Sequence of chain 2.A:
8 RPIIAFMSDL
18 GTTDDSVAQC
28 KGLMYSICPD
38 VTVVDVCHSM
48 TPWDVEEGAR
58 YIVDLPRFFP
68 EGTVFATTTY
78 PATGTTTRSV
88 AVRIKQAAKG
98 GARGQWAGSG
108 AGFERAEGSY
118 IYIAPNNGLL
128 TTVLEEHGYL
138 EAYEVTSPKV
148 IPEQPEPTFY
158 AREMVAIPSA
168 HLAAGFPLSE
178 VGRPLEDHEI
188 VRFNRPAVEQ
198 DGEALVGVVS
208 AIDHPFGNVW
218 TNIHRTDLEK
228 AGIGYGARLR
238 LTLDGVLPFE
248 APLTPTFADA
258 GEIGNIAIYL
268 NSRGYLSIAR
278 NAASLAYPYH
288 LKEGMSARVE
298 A

Binding-site contacts:
Ligand atom O3' contacts residue LEU17 of chain 2.C at 3.3 Å.
Ligand atom N3 contacts residue PRO78 of chain 2.C at 3.3 Å.
Ligand atom F19 contacts residue ALA158 of chain 2.C at 2.7 Å.
Ligand atom C2 contacts residue PHE254 of chain 2.A at 3.6 Å (hydrophobic).
Ligand atom N7 contacts residue ASN215 of chain 2.A at 3.0 Å (h-bond).
Ligand atom C5 contacts residue TRP50 of chain 2.C at 3.6 Å (hydrophobic).
Ligand atom O4' contacts residue MET1 of chain 2.H at 3.3 Å (h-bond).
Ligand atom N1 contacts residue PHE254 of chain 2.A at 3.3 Å.
Ligand atom C5' contacts residue THR155 of chain 2.C at 3.3 Å.
Ligand atom O3' contacts residue ASP16 of chain 2.C at 2.4 Å (salt-bridge).
Ligand atom C5 contacts residue PHE254 of chain 2.A at 3.5 Å (hydrophobic).
Ligand atom F19 contacts residue PHE156 of chain 2.C at 3.2 Å.
Ligand atom C8 contacts residue PHE213 of chain 2.A at 3.5 Å (hydrophobic).
Ligand atom C6 contacts residue PHE254 of chain 2.A at 3.4 Å (hydrophobic).
Ligand atom O2' contacts residue TRP50 of chain 2.C at 3.4 Å (h-bond).
Ligand atom N3 contacts residue PHE254 of chain 2.A at 3.5 Å.
Ligand atom N6 contacts residue PHE254 of chain 2.A at 3.4 Å.
Ligand atom N7 contacts residue PHE213 of chain 2.A at 3.5 Å.
Ligand atom C1' contacts residue TYR77 of chain 2.C at 3.5 Å (hydrophobic).
Ligand atom C8 contacts residue MET1 of chain 2.H at 3.4 Å (hydrophobic).
Ligand atom O2' contacts residue TYR77 of chain 2.C at 3.0 Å (h-bond).
Ligand atom O2' contacts residue ASP16 of chain 2.C at 2.4 Å (salt-bridge).
Ligand atom O2' contacts residue THR76 of chain 2.C at 3.5 Å (h-bond).
Ligand atom C2 contacts residue PRO78 of chain 2.C at 3.4 Å (hydrophobic).
Ligand atom N7 contacts residue PHE254 of chain 2.A at 3.4 Å.
Ligand atom N3 contacts residue TRP50 of chain 2.C at 3.3 Å (h-bond).
Ligand atom C4 contacts residue PHE254 of chain 2.A at 3.5 Å (hydrophobic).
Ligand atom C2' contacts residue PHE213 of chain 2.A at 3.5 Å (hydrophobic).
Ligand atom C4 contacts residue TRP50 of chain 2.C at 3.1 Å (hydrophobic).
Ligand atom N6 contacts residue ASN215 of chain 2.A at 3.0 Å (h-bond).
Ligand atom C2 contacts residue ALA279 of chain 2.A at 3.4 Å (hydrophobic).
Ligand atom N6 contacts residue ARG277 of chain 2.A at 2.7 Å (salt-bridge).
Ligand atom N9 contacts residue TRP50 of chain 2.C at 3.4 Å (h-bond).
Ligand atom F19 contacts residue THR155 of chain 2.C at 3.5 Å.
Ligand atom N1 contacts residue ALA279 of chain 2.A at 2.8 Å (h-bond).
Ligand atom F19 contacts residue TYR157 of chain 2.C at 2.8 Å.
Ligand atom C2' contacts residue ASP16 of chain 2.C at 3.3 Å.
Ligand atom O4' contacts residue THR80 of chain 2.C at 3.4 Å.
Ligand atom C5' contacts residue MET1 of chain 2.H at 3.4 Å (hydrophobic).
Ligand atom C3' contacts residue ASP16 of chain 2.C at 3.4 Å.

Sequence of chain 2.C:
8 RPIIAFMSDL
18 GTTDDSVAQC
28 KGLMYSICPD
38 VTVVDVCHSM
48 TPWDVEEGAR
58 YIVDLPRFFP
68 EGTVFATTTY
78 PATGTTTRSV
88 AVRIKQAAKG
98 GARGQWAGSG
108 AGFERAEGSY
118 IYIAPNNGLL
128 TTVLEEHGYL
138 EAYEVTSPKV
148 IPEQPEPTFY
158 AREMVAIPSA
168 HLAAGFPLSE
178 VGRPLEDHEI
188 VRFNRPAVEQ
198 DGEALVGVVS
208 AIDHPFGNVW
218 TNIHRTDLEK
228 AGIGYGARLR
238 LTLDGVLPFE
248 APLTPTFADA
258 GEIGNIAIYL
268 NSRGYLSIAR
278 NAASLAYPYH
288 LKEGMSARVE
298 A

This small molecule binds to this protein.
Small molecule (SMILES): Nc1ncnc2c1ncn2[C@@H]1O[C@H](CF)[C@@H](O)[C@H]1O